Sequence of chain 13.C:
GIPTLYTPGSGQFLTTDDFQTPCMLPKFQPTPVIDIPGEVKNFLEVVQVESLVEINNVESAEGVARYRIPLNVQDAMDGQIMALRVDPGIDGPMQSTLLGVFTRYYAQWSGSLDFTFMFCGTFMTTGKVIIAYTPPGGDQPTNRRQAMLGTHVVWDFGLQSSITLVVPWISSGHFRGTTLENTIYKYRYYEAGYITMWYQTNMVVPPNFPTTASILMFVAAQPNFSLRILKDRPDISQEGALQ

Sequence of chain 13.A:
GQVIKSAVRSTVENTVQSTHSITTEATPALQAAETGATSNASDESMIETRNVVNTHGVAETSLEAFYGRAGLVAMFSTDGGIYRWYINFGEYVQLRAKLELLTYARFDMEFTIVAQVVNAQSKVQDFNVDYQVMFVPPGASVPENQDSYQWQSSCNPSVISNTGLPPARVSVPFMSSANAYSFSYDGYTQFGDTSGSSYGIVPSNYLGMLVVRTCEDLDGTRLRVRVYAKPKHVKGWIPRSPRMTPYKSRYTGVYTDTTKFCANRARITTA

Binding-site contacts:
Ligand atom O contacts residue CYS1 of chain 13.E at 3.7 Å.
Ligand atom CA contacts residue PHE264 of chain 13.A at 3.1 Å (hydrophobic).
Ligand atom O contacts residue SER96 of chain 13.C at 3.6 Å.
Ligand atom C contacts residue MET247 of chain 13.A at 3.9 Å (hydrophobic).
Ligand atom C contacts residue PHE264 of chain 13.A at 3.8 Å (hydrophobic).
Ligand atom OXT contacts residue GLN95 of chain 13.C at 2.7 Å (h-bond).
Ligand atom N contacts residue MET247 of chain 13.A at 3.8 Å.
Ligand atom OXT contacts residue PHE264 of chain 13.A at 4.2 Å.
Ligand atom CA contacts residue CYS265 of chain 13.A at 4.4 Å (hydrophobic).
Ligand atom O contacts residue ASP235 of chain 13.C at 4.5 Å.
Ligand atom N contacts residue PHE264 of chain 13.A at 3.5 Å (h-bond).
Ligand atom OXT contacts residue CYS1 of chain 13.E at 2.7 Å (h-bond).
Ligand atom CA contacts residue CYS1 of chain 13.E at 2.4 Å (hydrophobic).
Ligand atom OXT contacts residue ASP235 of chain 13.C at 2.9 Å (salt-bridge).
Ligand atom N contacts residue CYS1 of chain 13.E at 1.3 Å.
Ligand atom O contacts residue PHE264 of chain 13.A at 3.9 Å.
Ligand atom CA contacts residue GLN95 of chain 13.C at 4.2 Å.
Ligand atom CA contacts residue MET247 of chain 13.A at 4.1 Å (hydrophobic).
Ligand atom O contacts residue GLN95 of chain 13.C at 3.3 Å (h-bond).
Ligand atom C contacts residue ASP235 of chain 13.C at 4.0 Å.
Ligand atom O contacts residue MET247 of chain 13.A at 3.4 Å (h-bond).
Ligand atom C contacts residue CYS1 of chain 13.E at 2.8 Å (hydrophobic).
Ligand atom C contacts residue GLN95 of chain 13.C at 3.1 Å.

The small molecule below binds the protein below.
Small molecule (SMILES): NCC(=O)O